Sequence of chain 1.D:
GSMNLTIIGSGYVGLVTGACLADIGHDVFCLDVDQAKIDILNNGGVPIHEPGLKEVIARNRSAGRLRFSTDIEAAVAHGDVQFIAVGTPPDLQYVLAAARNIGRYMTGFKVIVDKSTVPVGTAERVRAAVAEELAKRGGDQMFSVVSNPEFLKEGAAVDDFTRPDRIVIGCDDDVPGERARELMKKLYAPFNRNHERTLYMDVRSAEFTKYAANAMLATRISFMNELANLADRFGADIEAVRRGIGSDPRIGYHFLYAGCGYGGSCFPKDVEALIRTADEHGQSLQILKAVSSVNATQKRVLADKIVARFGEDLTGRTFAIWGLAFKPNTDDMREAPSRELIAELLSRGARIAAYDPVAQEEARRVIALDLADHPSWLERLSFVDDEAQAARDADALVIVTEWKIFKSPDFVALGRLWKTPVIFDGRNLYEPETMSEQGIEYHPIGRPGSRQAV

Binding-site contacts:
Ligand atom C6' contacts residue CYS278 of chain 1.C at 3.3 Å (hydrophobic).
Ligand atom O2' contacts residue ARG262 of chain 1.D at 2.9 Å (salt-bridge).
Ligand atom O1B contacts residue LYS339 of chain 1.C at 2.9 Å (salt-bridge).
Ligand atom O4' contacts residue LYS222 of chain 1.C at 3.0 Å (salt-bridge).
Ligand atom C5' contacts residue LEU164 of chain 1.C at 3.3 Å (hydrophobic).
Ligand atom O'P contacts residue LEU164 of chain 1.C at 3.3 Å (h-bond).
Ligand atom O3D contacts residue GLY275 of chain 1.C at 2.9 Å (h-bond).
Ligand atom O2B contacts residue PHE338 of chain 1.C at 3.6 Å.
Ligand atom C4' contacts residue LYS222 of chain 1.C at 3.3 Å.
Ligand atom O'P contacts residue GLU162 of chain 1.C at 2.6 Å (salt-bridge).
Ligand atom O'P contacts residue CYS278 of chain 1.C at 3.5 Å (h-bond).
Ligand atom O'Q contacts residue LYS222 of chain 1.C at 3.0 Å (salt-bridge).
Ligand atom O4 contacts residue LEU268 of chain 1.C at 3.5 Å (h-bond).
Ligand atom N3 contacts residue TYR269 of chain 1.C at 3.0 Å (h-bond).
Ligand atom O3A contacts residue LYS339 of chain 1.C at 3.4 Å.
Ligand atom C4' contacts residue LEU164 of chain 1.C at 3.4 Å (hydrophobic).
Ligand atom O'Q contacts residue CYS278 of chain 1.C at 3.3 Å (h-bond).
Ligand atom O4 contacts residue PHE267 of chain 1.C at 3.2 Å.
Ligand atom O4' contacts residue PHE163 of chain 1.C at 3.2 Å.
Ligand atom O1A contacts residue PHE267 of chain 1.C at 3.3 Å.
Ligand atom O3' contacts residue ARG262 of chain 1.D at 2.8 Å (salt-bridge).
Ligand atom C3D contacts residue PHE338 of chain 1.C at 3.6 Å (hydrophobic).
Ligand atom C6' contacts residue GLU162 of chain 1.C at 3.4 Å.
Ligand atom O3D contacts residue PHE338 of chain 1.C at 2.9 Å (h-bond).
Ligand atom O2D contacts residue PHE338 of chain 1.C at 3.6 Å (h-bond).
Ligand atom O1B contacts residue PHE338 of chain 1.C at 3.6 Å.
Ligand atom N1 contacts residue ILE233 of chain 1.C at 3.5 Å.
Ligand atom O2 contacts residue ILE233 of chain 1.C at 3.6 Å.
Ligand atom O2 contacts residue ARG439 of chain 1.C at 3.2 Å (salt-bridge).
Ligand atom O'Q contacts residue GLU162 of chain 1.C at 3.5 Å (salt-bridge).
Ligand atom O4D contacts residue TYR274 of chain 1.C at 3.4 Å.
Ligand atom O1A contacts residue PHE279 of chain 1.C at 3.5 Å.
Ligand atom C2 contacts residue ILE233 of chain 1.C at 3.6 Å (hydrophobic).
Ligand atom C1' contacts residue PHE279 of chain 1.C at 3.5 Å (hydrophobic).
Ligand atom O4' contacts residue LEU164 of chain 1.C at 2.6 Å (h-bond).
Ligand atom C6' contacts residue LYS222 of chain 1.C at 3.5 Å.
Ligand atom O5' contacts residue CYS278 of chain 1.C at 3.5 Å.
Ligand atom O4 contacts residue TYR269 of chain 1.C at 3.1 Å (h-bond).
Ligand atom O4D contacts residue ILE233 of chain 1.C at 3.5 Å.
Ligand atom O'Q contacts residue ASN226 of chain 1.C at 3.0 Å (h-bond).

Sequence of chain 1.C:
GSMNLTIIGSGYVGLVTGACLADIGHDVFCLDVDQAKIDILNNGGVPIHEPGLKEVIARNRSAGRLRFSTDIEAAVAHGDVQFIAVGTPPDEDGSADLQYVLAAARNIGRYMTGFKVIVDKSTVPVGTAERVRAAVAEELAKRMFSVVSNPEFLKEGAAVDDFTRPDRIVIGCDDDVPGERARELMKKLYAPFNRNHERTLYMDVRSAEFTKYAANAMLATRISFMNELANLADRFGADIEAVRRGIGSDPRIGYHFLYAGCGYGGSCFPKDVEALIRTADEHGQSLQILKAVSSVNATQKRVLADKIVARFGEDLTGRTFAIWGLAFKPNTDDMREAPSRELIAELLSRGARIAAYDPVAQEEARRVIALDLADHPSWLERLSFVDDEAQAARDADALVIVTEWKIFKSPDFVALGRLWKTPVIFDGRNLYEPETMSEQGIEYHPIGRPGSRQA

The protein below binds the small molecule below.
Small molecule (SMILES): O=C(O)[C@H]1O[C@H](O[P](=O)(O)O[P](=O)(O)OC[C@H]2O[C@@H](n3ccc(=O)[nH]c3=O)[C@H](O)[C@@H]2O)[C@H](O)[C@@H](O)[C@@H]1O